Binding-site contacts:
Ligand atom O4 contacts residue GLN228 of chain 4.A at 3.8 Å.
Ligand atom C2 contacts residue THR57 of chain 2.A at 3.7 Å.
Ligand atom N1 contacts residue ALA56 of chain 2.A at 3.7 Å.
Ligand atom O2 contacts residue GLY286 of chain 4.A at 3.6 Å.
Ligand atom C2 contacts residue PHE159 of chain 4.A at 3.8 Å (hydrophobic).
Ligand atom O2 contacts residue ASN254 of chain 4.A at 3.1 Å (h-bond).
Ligand atom C5 contacts residue PHE159 of chain 4.A at 3.4 Å (hydrophobic).
Ligand atom C1 contacts residue PHE159 of chain 4.A at 3.6 Å (hydrophobic).
Ligand atom C contacts residue PHE159 of chain 4.A at 3.7 Å (hydrophobic).
Ligand atom C1 contacts residue ASP58 of chain 2.A at 3.8 Å.
Ligand atom O3 contacts residue ILE54 of chain 2.A at 3.4 Å.
Ligand atom O1 contacts residue ASN254 of chain 4.A at 3.7 Å.
Ligand atom O contacts residue ALA56 of chain 2.A at 3.5 Å.
Ligand atom C1 contacts residue THR57 of chain 2.A at 3.3 Å.
Ligand atom O2 contacts residue THR57 of chain 2.A at 2.7 Å (h-bond).
Ligand atom C3 contacts residue PHE159 of chain 4.A at 3.4 Å (hydrophobic).
Ligand atom C contacts residue ARG176 of chain 4.A at 3.4 Å.
Ligand atom C contacts residue LEU170 of chain 4.A at 3.8 Å (hydrophobic).
Ligand atom C4 contacts residue ARG176 of chain 4.A at 3.6 Å.
Ligand atom O4 contacts residue PHE159 of chain 4.A at 3.7 Å.
Ligand atom O contacts residue ASP58 of chain 2.A at 2.9 Å (salt-bridge).
Ligand atom O4 contacts residue SER226 of chain 4.A at 3.5 Å.
Ligand atom N3 contacts residue ASN254 of chain 4.A at 3.2 Å (h-bond).
Ligand atom O contacts residue THR57 of chain 2.A at 3.3 Å (h-bond).
Ligand atom O contacts residue LEU170 of chain 4.A at 3.4 Å.
Ligand atom N1 contacts residue THR57 of chain 2.A at 2.8 Å (h-bond).
Ligand atom N3 contacts residue ARG176 of chain 4.A at 3.0 Å (salt-bridge).
Ligand atom C4 contacts residue PHE159 of chain 4.A at 3.5 Å (hydrophobic).
Ligand atom N3 contacts residue PHE159 of chain 4.A at 3.6 Å.
Ligand atom O1 contacts residue ILE288 of chain 4.A at 3.5 Å.
Ligand atom O2 contacts residue HIS256 of chain 4.A at 3.6 Å.
Ligand atom O1 contacts residue THR57 of chain 2.A at 3.3 Å (h-bond).
Ligand atom N2 contacts residue PHE159 of chain 4.A at 3.4 Å.
Ligand atom O4 contacts residue VAL227 of chain 4.A at 2.9 Å (h-bond).
Ligand atom C5 contacts residue ASN254 of chain 4.A at 3.5 Å.
Ligand atom O3 contacts residue GLN228 of chain 4.A at 2.9 Å (h-bond).
Ligand atom C3 contacts residue GLN228 of chain 4.A at 3.7 Å.
Ligand atom O4 contacts residue ARG176 of chain 4.A at 2.9 Å (salt-bridge).
Ligand atom N2 contacts residue GLN228 of chain 4.A at 3.0 Å (h-bond).
Ligand atom N contacts residue PHE159 of chain 4.A at 3.4 Å.

Sequence of chain 2.A:
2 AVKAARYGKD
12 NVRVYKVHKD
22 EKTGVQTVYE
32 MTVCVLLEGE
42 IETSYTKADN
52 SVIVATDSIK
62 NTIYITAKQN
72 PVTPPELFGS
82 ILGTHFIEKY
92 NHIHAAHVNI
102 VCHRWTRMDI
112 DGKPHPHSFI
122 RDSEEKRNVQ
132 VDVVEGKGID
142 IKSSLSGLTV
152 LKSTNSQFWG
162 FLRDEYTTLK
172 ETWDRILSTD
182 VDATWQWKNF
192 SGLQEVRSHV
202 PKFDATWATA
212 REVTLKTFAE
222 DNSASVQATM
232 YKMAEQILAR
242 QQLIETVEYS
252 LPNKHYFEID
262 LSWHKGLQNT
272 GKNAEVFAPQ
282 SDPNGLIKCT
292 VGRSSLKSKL

Sequence of chain 4.A:
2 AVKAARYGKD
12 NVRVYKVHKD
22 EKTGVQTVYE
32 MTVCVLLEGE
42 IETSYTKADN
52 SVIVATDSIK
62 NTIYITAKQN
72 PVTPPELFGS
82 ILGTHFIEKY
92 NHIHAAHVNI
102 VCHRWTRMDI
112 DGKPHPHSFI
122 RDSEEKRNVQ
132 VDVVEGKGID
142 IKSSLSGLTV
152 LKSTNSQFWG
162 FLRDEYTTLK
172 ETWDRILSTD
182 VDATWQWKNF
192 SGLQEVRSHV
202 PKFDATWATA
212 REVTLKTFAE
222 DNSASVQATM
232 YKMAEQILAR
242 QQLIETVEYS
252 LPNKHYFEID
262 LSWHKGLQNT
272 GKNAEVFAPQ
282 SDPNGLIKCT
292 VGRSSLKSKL

A small-molecule ligand and the protein it binds are described below.
Small molecule (SMILES): CN1C(=O)N[C@@]2(OO)C(=O)NC(=O)N=C12